Sequence of chain 1.C:
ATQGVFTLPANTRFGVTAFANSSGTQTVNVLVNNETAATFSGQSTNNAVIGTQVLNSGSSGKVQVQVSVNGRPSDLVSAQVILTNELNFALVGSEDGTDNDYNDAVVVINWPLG

Binding-site contacts:
Ligand atom CG contacts residue ZDC1 of chain 1.Q at 4.3 Å.
Ligand atom O contacts residue NH21 of chain 1.R at 2.2 Å (h-bond).
Ligand atom CA contacts residue SER23 of chain 1.C at 3.5 Å.
Ligand atom CA contacts residue NH21 of chain 1.R at 2.4 Å.
Ligand atom C contacts residue ZDC1 of chain 1.Q at 4.0 Å.
Ligand atom O contacts residue NH21 of chain 1.R at 3.9 Å.
Ligand atom O contacts residue ZDC1 of chain 1.Q at 3.5 Å (h-bond).
Ligand atom N contacts residue SER23 of chain 1.C at 3.5 Å (h-bond).
Ligand atom N contacts residue NH21 of chain 1.R at 2.8 Å (h-bond).
Ligand atom CE2 contacts residue ZDC1 of chain 1.Q at 3.8 Å.
Ligand atom CG contacts residue ZDC1 of chain 1.Q at 3.8 Å.
Ligand atom C contacts residue ZDC1 of chain 1.Q at 2.9 Å.
Ligand atom C contacts residue SER23 of chain 1.C at 4.2 Å.
Ligand atom CD contacts residue SER23 of chain 1.C at 4.1 Å.
Ligand atom CG contacts residue SER23 of chain 1.C at 3.6 Å.
Ligand atom C contacts residue NH21 of chain 1.R at 4.3 Å.
Ligand atom CA contacts residue ZDC1 of chain 1.Q at 4.0 Å.
Ligand atom N contacts residue ZDC1 of chain 1.Q at 1.3 Å.
Ligand atom N contacts residue ZDC1 of chain 1.Q at 3.0 Å.
Ligand atom CB contacts residue NH21 of chain 1.R at 3.2 Å.
Ligand atom C contacts residue NH21 of chain 1.R at 3.4 Å.
Ligand atom CA contacts residue ZDC1 of chain 1.Q at 2.4 Å.
Ligand atom OH contacts residue ASP99 of chain 1.C at 4.3 Å.
Ligand atom O contacts residue SER23 of chain 1.C at 4.3 Å.
Ligand atom CB contacts residue ZDC1 of chain 1.Q at 3.4 Å.
Ligand atom C contacts residue NH21 of chain 1.R at 1.3 Å.
Ligand atom CD2 contacts residue ZDC1 of chain 1.Q at 3.8 Å.
Ligand atom O contacts residue NH21 of chain 1.R at 3.6 Å.

A small-molecule ligand and the protein it binds are described below.
Small molecule (SMILES): CC(C)C[C@H](C=O)NC(=O)[C@@H](CCCCN)NC(=O)[C@@H](C)NC(=O)[C@@H](CC(C)C)NC(=O)[C@@H](CCCCN)NC(=O)[C@@H](CCCCN)NC(=O)[C@@H](CC(C)C)NC(=O)[C@@H](C)NC(=O)[C@@H](CCCCN)NC(=O)[C@@H](CCCCN)NC(=O)[C@@H](Cc1ccc(O)cc1)NC(=O)[C@H](N)CCCCN